Sequence of chain 1.A:
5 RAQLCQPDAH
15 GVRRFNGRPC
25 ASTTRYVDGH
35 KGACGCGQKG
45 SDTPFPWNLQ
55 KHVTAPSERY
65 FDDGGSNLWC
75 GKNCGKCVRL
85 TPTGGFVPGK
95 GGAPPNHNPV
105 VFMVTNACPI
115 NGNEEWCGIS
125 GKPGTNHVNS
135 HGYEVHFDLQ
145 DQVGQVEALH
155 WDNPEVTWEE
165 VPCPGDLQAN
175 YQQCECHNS

The small molecule below binds the protein below.
Small molecule (SMILES): OC[C@H]1O[C@@H](O[C@H]2[C@H](O)[C@@H](O)[C@H](O)O[C@@H]2CO)[C@H](O)[C@@H](O)[C@@H]1O

Binding-site contacts:
Ligand atom O4 contacts residue ALA37 of chain 1.A at 3.7 Å.
Ligand atom O6 contacts residue ASP46 of chain 1.A at 2.7 Å (salt-bridge).
Ligand atom C5 contacts residue ASN110 of chain 1.A at 3.9 Å.
Ligand atom C4 contacts residue TRP73 of chain 1.A at 3.8 Å (hydrophobic).
Ligand atom C4 contacts residue ASN110 of chain 1.A at 4.0 Å.
Ligand atom O2 contacts residue HIS34 of chain 1.A at 3.7 Å.
Ligand atom C2 contacts residue ASN110 of chain 1.A at 3.7 Å.
Ligand atom C2 contacts residue ASP32 of chain 1.A at 3.5 Å.
Ligand atom C2 contacts residue HIS34 of chain 1.A at 4.0 Å.
Ligand atom O4 contacts residue LEU72 of chain 1.A at 4.2 Å.
Ligand atom O2 contacts residue ASP32 of chain 1.A at 2.7 Å (salt-bridge).
Ligand atom C3 contacts residue ASN110 of chain 1.A at 3.3 Å.
Ligand atom O4 contacts residue ASN110 of chain 1.A at 4.0 Å.
Ligand atom O5 contacts residue ALA37 of chain 1.A at 3.8 Å.
Ligand atom O1 contacts residue ASP32 of chain 1.A at 3.5 Å (salt-bridge).
Ligand atom C1 contacts residue ASN110 of chain 1.A at 3.8 Å.
Ligand atom C1 contacts residue ASP32 of chain 1.A at 4.1 Å.
Ligand atom O3 contacts residue HIS34 of chain 1.A at 3.3 Å.
Ligand atom C5 contacts residue ALA111 of chain 1.A at 3.6 Å (hydrophobic).
Ligand atom C3 contacts residue GLY36 of chain 1.A at 4.0 Å.
Ligand atom O5 contacts residue PRO113 of chain 1.A at 3.7 Å.
Ligand atom C1 contacts residue ALA111 of chain 1.A at 3.4 Å (hydrophobic).
Ligand atom O5 contacts residue ALA111 of chain 1.A at 3.5 Å (h-bond).
Ligand atom O1 contacts residue ALA111 of chain 1.A at 3.8 Å.
Ligand atom O6 contacts residue HIS34 of chain 1.A at 3.7 Å.
Ligand atom O6 contacts residue LYS35 of chain 1.A at 3.5 Å (salt-bridge).
Ligand atom C6 contacts residue PRO113 of chain 1.A at 4.0 Å (hydrophobic).
Ligand atom C2 contacts residue ALA37 of chain 1.A at 4.1 Å (hydrophobic).
Ligand atom O6 contacts residue GLY36 of chain 1.A at 2.9 Å (h-bond).
Ligand atom C3 contacts residue TRP73 of chain 1.A at 4.2 Å (hydrophobic).
Ligand atom C6 contacts residue GLY36 of chain 1.A at 3.5 Å.
Ligand atom C2 contacts residue LEU72 of chain 1.A at 3.2 Å (hydrophobic).
Ligand atom C6 contacts residue ASP46 of chain 1.A at 3.5 Å.
Ligand atom O2 contacts residue ASN110 of chain 1.A at 2.9 Å (h-bond).
Ligand atom O3 contacts residue TRP73 of chain 1.A at 3.6 Å.
Ligand atom O2 contacts residue LEU72 of chain 1.A at 2.7 Å (h-bond).
Ligand atom O3 contacts residue GLY36 of chain 1.A at 3.8 Å.
Ligand atom O3 contacts residue LEU72 of chain 1.A at 3.9 Å.
Ligand atom O5 contacts residue GLY36 of chain 1.A at 3.5 Å.
Ligand atom O6 contacts residue PRO113 of chain 1.A at 4.0 Å.